Sequence of chain 1.C:
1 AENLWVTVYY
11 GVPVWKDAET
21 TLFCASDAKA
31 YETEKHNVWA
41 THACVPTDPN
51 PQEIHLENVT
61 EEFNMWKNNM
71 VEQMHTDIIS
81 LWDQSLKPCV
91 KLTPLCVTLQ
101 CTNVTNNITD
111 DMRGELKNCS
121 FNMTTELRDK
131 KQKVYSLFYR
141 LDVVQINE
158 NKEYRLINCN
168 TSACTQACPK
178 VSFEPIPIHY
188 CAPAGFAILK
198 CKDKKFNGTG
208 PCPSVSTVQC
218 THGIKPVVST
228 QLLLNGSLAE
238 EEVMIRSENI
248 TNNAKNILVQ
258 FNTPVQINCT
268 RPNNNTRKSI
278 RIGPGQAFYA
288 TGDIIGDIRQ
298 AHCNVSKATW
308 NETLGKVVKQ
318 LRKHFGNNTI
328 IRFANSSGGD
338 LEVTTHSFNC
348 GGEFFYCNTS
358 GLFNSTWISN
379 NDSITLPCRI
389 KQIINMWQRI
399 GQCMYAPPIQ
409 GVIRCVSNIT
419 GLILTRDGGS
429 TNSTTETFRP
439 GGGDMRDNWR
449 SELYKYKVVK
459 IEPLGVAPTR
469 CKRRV

A small-molecule ligand and the protein it binds are described below.
Small molecule (SMILES): CC(=O)N[C@H]1[C@H](O[C@H]2[C@H](O)[C@@H](NC(C)=O)CO[C@@H]2CO)O[C@H](CO)[C@@H](O)[C@@H]1O

Binding-site contacts:
Ligand atom O7 contacts residue NAG1 of chain 1.V at 3.0 Å (h-bond).
Ligand atom C5 contacts residue NAG1 of chain 1.V at 4.2 Å.
Ligand atom C6 contacts residue NAG2 of chain 1.V at 3.9 Å.
Ligand atom O6 contacts residue NAG1 of chain 1.V at 4.3 Å.
Ligand atom C8 contacts residue ASN332 of chain 1.C at 4.2 Å.
Ligand atom C1 contacts residue SER357 of chain 1.C at 4.0 Å.
Ligand atom C7 contacts residue NAG2 of chain 1.V at 4.3 Å.
Ligand atom C8 contacts residue NAG2 of chain 1.V at 3.9 Å.
Ligand atom O3 contacts residue NAG1 of chain 1.V at 4.3 Å.
Ligand atom O6 contacts residue NAG2 of chain 1.V at 3.2 Å.
Ligand atom C4 contacts residue ASN332 of chain 1.C at 4.3 Å.
Ligand atom O7 contacts residue ASN355 of chain 1.C at 3.6 Å.
Ligand atom C6 contacts residue NAG1 of chain 1.V at 4.4 Å.
Ligand atom C7 contacts residue ASN332 of chain 1.C at 3.8 Å.
Ligand atom C5 contacts residue ASN332 of chain 1.C at 3.7 Å.
Ligand atom C7 contacts residue NAG1 of chain 1.V at 4.2 Å.
Ligand atom O4 contacts residue NAG2 of chain 1.V at 4.2 Å.
Ligand atom N2 contacts residue NAG2 of chain 1.V at 3.7 Å.
Ligand atom O5 contacts residue SER357 of chain 1.C at 4.1 Å.
Ligand atom C8 contacts residue SER333 of chain 1.C at 3.1 Å.
Ligand atom N2 contacts residue ASN332 of chain 1.C at 2.9 Å (h-bond).
Ligand atom C7 contacts residue ASN355 of chain 1.C at 4.3 Å.
Ligand atom C7 contacts residue SER333 of chain 1.C at 3.8 Å.
Ligand atom O5 contacts residue ASN332 of chain 1.C at 2.4 Å (h-bond).
Ligand atom C8 contacts residue THR341 of chain 1.C at 4.2 Å.
Ligand atom C2 contacts residue ASN332 of chain 1.C at 2.5 Å.
Ligand atom O7 contacts residue ASN332 of chain 1.C at 4.3 Å.
Ligand atom C3 contacts residue ASN332 of chain 1.C at 3.8 Å.
Ligand atom C2 contacts residue SER357 of chain 1.C at 4.4 Å.
Ligand atom N2 contacts residue SER333 of chain 1.C at 3.5 Å (h-bond).
Ligand atom C1 contacts residue ASN332 of chain 1.C at 1.4 Å.